Sequence of chain 1.B:
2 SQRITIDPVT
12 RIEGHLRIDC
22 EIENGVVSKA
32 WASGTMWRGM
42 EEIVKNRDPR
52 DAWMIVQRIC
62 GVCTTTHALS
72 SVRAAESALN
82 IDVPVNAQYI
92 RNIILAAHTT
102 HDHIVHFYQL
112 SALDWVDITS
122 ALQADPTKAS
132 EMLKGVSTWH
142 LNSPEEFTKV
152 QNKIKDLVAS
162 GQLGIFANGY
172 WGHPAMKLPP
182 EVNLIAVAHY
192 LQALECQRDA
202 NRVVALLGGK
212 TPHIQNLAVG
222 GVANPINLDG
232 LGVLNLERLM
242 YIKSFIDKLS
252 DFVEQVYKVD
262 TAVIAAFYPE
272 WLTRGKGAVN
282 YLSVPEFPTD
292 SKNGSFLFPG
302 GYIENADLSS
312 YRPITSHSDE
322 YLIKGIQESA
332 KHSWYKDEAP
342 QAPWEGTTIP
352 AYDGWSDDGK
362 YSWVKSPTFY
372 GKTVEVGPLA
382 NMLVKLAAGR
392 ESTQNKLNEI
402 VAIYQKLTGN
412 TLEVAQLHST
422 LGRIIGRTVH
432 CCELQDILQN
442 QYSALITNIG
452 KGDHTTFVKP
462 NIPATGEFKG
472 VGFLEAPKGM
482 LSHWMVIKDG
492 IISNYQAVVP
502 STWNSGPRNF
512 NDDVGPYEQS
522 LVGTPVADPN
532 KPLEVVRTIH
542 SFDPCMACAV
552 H

Binding-site contacts:
Ligand atom N1 contacts residue PRO501 of chain 1.B at 3.5 Å.
Ligand atom FE contacts residue CYS549 of chain 1.B at 2.3 Å.
Ligand atom C2 contacts residue NI1 of chain 1.I at 3.8 Å.
Ligand atom C3 contacts residue CYS549 of chain 1.B at 3.2 Å (hydrophobic).
Ligand atom C1 contacts residue NI1 of chain 1.I at 3.6 Å.
Ligand atom C3 contacts residue PRO501 of chain 1.B at 3.8 Å (hydrophobic).
Ligand atom FE contacts residue NI1 of chain 1.I at 2.6 Å.
Ligand atom O3 contacts residue THR67 of chain 1.B at 3.7 Å.
Ligand atom FE contacts residue CYS64 of chain 1.B at 2.2 Å.
Ligand atom O3 contacts residue VAL500 of chain 1.B at 3.4 Å.
Ligand atom C1 contacts residue CYS546 of chain 1.B at 3.8 Å (hydrophobic).
Ligand atom C2 contacts residue CYS549 of chain 1.B at 4.1 Å (hydrophobic).
Ligand atom C1 contacts residue SER502 of chain 1.B at 3.8 Å.
Ligand atom C1 contacts residue PRO501 of chain 1.B at 3.7 Å (hydrophobic).
Ligand atom N1 contacts residue LYS479 of chain 1.B at 3.6 Å.
Ligand atom C1 contacts residue CYS64 of chain 1.B at 4.0 Å (hydrophobic).
Ligand atom N1 contacts residue SER502 of chain 1.B at 2.8 Å (h-bond).
Ligand atom N1 contacts residue VAL500 of chain 1.B at 3.8 Å.
Ligand atom N2 contacts residue CYS64 of chain 1.B at 3.4 Å.
Ligand atom C1 contacts residue LYS479 of chain 1.B at 3.8 Å.
Ligand atom C1 contacts residue VAL500 of chain 1.B at 3.7 Å (hydrophobic).
Ligand atom N1 contacts residue CYS546 of chain 1.B at 3.8 Å.
Ligand atom O3 contacts residue HIS68 of chain 1.B at 3.5 Å (h-bond).
Ligand atom C3 contacts residue HIS68 of chain 1.B at 3.5 Å.
Ligand atom O3 contacts residue ALA477 of chain 1.B at 3.8 Å.
Ligand atom C2 contacts residue LYS479 of chain 1.B at 3.6 Å.
Ligand atom O3 contacts residue LEU482 of chain 1.B at 3.4 Å.
Ligand atom N2 contacts residue LYS479 of chain 1.B at 3.0 Å (salt-bridge).
Ligand atom N2 contacts residue PRO478 of chain 1.B at 3.3 Å.
Ligand atom C2 contacts residue CYS64 of chain 1.B at 3.0 Å (hydrophobic).
Ligand atom C3 contacts residue CYS64 of chain 1.B at 3.2 Å (hydrophobic).
Ligand atom C1 contacts residue CYS549 of chain 1.B at 3.0 Å (hydrophobic).
Ligand atom O3 contacts residue CYS64 of chain 1.B at 4.1 Å.
Ligand atom C3 contacts residue VAL500 of chain 1.B at 3.5 Å (hydrophobic).
Ligand atom O3 contacts residue PRO501 of chain 1.B at 3.3 Å.
Ligand atom N1 contacts residue CYS549 of chain 1.B at 3.3 Å.
Ligand atom N2 contacts residue ALA477 of chain 1.B at 3.5 Å.
Ligand atom C2 contacts residue ALA477 of chain 1.B at 4.0 Å (hydrophobic).
Ligand atom C3 contacts residue THR67 of chain 1.B at 3.8 Å.
Ligand atom O3 contacts residue CYS549 of chain 1.B at 4.1 Å.

A protein and the small-molecule ligand that binds it are described below.
Small molecule (SMILES): N#C[Fe](=C=O)C#N